Binding-site contacts:
Ligand atom C7 contacts residue ASN272 of chain 1.C at 4.1 Å.
Ligand atom C2 contacts residue THR271 of chain 1.C at 3.8 Å.
Ligand atom C7 contacts residue ASN269 of chain 1.C at 4.2 Å.
Ligand atom N2 contacts residue ASN269 of chain 1.C at 3.1 Å (h-bond).
Ligand atom C7 contacts residue THR271 of chain 1.C at 4.1 Å.
Ligand atom C1 contacts residue ASN269 of chain 1.C at 1.5 Å.
Ligand atom N2 contacts residue THR271 of chain 1.C at 3.9 Å.
Ligand atom O5 contacts residue ASN269 of chain 1.C at 2.4 Å (h-bond).
Ligand atom N2 contacts residue ASN272 of chain 1.C at 4.3 Å.
Ligand atom C4 contacts residue ASN269 of chain 1.C at 4.4 Å.
Ligand atom O3 contacts residue THR271 of chain 1.C at 4.5 Å.
Ligand atom C3 contacts residue ASN269 of chain 1.C at 4.0 Å.
Ligand atom O7 contacts residue THR271 of chain 1.C at 3.5 Å (h-bond).
Ligand atom C2 contacts residue ASN269 of chain 1.C at 2.6 Å.
Ligand atom C5 contacts residue ASN269 of chain 1.C at 3.8 Å.
Ligand atom O7 contacts residue ASN272 of chain 1.C at 4.4 Å.
Ligand atom C8 contacts residue ASN272 of chain 1.C at 3.4 Å.

A protein and the small-molecule ligand that binds it are described below.
Small molecule (SMILES): CC(=O)N[C@@H]1[C@@H](O)[C@H](O)[C@@H](CO)O[C@H]1O

Sequence of chain 1.C:
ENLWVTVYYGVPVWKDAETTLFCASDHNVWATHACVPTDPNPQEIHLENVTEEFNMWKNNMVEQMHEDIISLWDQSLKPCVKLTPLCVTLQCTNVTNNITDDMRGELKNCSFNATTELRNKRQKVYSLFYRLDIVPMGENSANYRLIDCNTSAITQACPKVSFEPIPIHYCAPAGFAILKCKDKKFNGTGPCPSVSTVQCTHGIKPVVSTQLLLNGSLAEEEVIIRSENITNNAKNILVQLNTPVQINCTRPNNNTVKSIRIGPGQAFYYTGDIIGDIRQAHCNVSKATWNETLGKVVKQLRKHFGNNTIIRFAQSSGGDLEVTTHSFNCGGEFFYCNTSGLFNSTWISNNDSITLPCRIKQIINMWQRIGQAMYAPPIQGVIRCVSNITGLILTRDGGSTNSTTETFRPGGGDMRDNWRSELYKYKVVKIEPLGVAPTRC